Sequence of chain 1.A:
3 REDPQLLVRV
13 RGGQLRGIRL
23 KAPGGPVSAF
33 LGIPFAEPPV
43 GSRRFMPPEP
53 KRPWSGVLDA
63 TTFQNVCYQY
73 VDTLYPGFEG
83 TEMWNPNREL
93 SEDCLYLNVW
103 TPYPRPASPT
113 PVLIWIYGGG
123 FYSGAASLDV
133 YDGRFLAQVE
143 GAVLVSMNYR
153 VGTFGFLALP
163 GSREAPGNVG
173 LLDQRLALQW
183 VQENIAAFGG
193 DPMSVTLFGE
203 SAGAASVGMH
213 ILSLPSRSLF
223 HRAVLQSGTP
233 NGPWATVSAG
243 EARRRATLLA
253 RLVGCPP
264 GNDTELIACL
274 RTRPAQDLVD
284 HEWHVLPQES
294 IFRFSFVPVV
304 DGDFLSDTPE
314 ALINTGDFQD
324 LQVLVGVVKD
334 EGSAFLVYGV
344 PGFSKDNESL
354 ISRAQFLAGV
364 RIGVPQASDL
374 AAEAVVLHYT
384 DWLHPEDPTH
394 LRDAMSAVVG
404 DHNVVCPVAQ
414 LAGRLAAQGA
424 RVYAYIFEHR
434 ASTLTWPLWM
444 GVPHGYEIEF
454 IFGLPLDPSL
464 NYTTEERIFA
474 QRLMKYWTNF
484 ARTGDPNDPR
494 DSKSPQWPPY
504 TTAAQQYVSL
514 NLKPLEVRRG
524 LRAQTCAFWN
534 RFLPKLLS

This protein binds this small molecule.
Small molecule (SMILES): Nc1ccc2c(c1)c(-c1ccccc1)[n+](CCCCCCc1cn(CCNc3c4c(nc5ccccc35)CCCC4)nn1)c1cc(N)ccc21

Binding-site contacts:
Ligand atom C30 contacts residue TRP86 of chain 1.A at 3.5 Å (hydrophobic).
Ligand atom C14 contacts residue TYR72 of chain 1.A at 3.4 Å (hydrophobic).
Ligand atom C16 contacts residue TYR72 of chain 1.A at 3.5 Å (hydrophobic).
Ligand atom C25 contacts residue TYR341 of chain 1.A at 3.7 Å (hydrophobic).
Ligand atom C29 contacts residue ALA337 of chain 1.A at 3.5 Å (hydrophobic).
Ligand atom C20 contacts residue TRP286 of chain 1.A at 3.5 Å (hydrophobic).
Ligand atom C12 contacts residue TYR341 of chain 1.A at 3.0 Å (hydrophobic).
Ligand atom C39 contacts residue TRP86 of chain 1.A at 3.5 Å (hydrophobic).
Ligand atom C36 contacts residue GLU202 of chain 1.A at 3.4 Å.
Ligand atom C32 contacts residue HIS447 of chain 1.A at 3.5 Å.
Ligand atom N5 contacts residue PHE338 of chain 1.A at 3.4 Å.
Ligand atom C35 contacts residue GLY121 of chain 1.A at 3.7 Å.
Ligand atom C3 contacts residue TRP286 of chain 1.A at 3.4 Å (hydrophobic).
Ligand atom C28 contacts residue PHE338 of chain 1.A at 3.6 Å (hydrophobic).
Ligand atom N8 contacts residue TRP86 of chain 1.A at 3.5 Å.
Ligand atom N1 contacts residue GLU285 of chain 1.A at 3.5 Å (salt-bridge).
Ligand atom C35 contacts residue GLU202 of chain 1.A at 3.7 Å.
Ligand atom C4 contacts residue TYR72 of chain 1.A at 3.6 Å (hydrophobic).
Ligand atom C10 contacts residue TYR341 of chain 1.A at 3.5 Å (hydrophobic).
Ligand atom C42 contacts residue TYR341 of chain 1.A at 3.5 Å (hydrophobic).
Ligand atom C11 contacts residue TYR341 of chain 1.A at 3.6 Å (hydrophobic).
Ligand atom C22 contacts residue TYR341 of chain 1.A at 3.5 Å (hydrophobic).
Ligand atom C3 contacts residue TYR72 of chain 1.A at 3.6 Å (hydrophobic).
Ligand atom C37 contacts residue TRP86 of chain 1.A at 3.5 Å (hydrophobic).
Ligand atom C6 contacts residue TRP286 of chain 1.A at 3.4 Å (hydrophobic).
Ligand atom N1 contacts residue TYR124 of chain 1.A at 3.4 Å.
Ligand atom C4 contacts residue TRP286 of chain 1.A at 3.6 Å (hydrophobic).
Ligand atom N7 contacts residue HIS447 of chain 1.A at 3.0 Å (h-bond).
Ligand atom C5 contacts residue TRP286 of chain 1.A at 3.2 Å (hydrophobic).
Ligand atom C29 contacts residue HIS447 of chain 1.A at 3.3 Å.
Ligand atom C31 contacts residue TRP86 of chain 1.A at 3.7 Å (hydrophobic).
Ligand atom N4 contacts residue PHE338 of chain 1.A at 3.6 Å.
Ligand atom C17 contacts residue TYR72 of chain 1.A at 3.7 Å (hydrophobic).
Ligand atom C24 contacts residue TYR124 of chain 1.A at 3.2 Å (hydrophobic).
Ligand atom C13 contacts residue TRP286 of chain 1.A at 3.6 Å (hydrophobic).
Ligand atom C42 contacts residue ASP74 of chain 1.A at 3.6 Å.
Ligand atom C41 contacts residue TYR341 of chain 1.A at 3.2 Å (hydrophobic).
Ligand atom C28 contacts residue ALA337 of chain 1.A at 3.7 Å (hydrophobic).
Ligand atom N6 contacts residue PHE338 of chain 1.A at 3.5 Å.
Ligand atom C33 contacts residue TRP86 of chain 1.A at 3.7 Å (hydrophobic).